The protein below binds the small molecule below.
Small molecule (SMILES): CC(=O)N[C@@H]1[C@@H](O)[C@H](O)[C@@H](CO)O[C@H]1O

Sequence of chain 1.A:
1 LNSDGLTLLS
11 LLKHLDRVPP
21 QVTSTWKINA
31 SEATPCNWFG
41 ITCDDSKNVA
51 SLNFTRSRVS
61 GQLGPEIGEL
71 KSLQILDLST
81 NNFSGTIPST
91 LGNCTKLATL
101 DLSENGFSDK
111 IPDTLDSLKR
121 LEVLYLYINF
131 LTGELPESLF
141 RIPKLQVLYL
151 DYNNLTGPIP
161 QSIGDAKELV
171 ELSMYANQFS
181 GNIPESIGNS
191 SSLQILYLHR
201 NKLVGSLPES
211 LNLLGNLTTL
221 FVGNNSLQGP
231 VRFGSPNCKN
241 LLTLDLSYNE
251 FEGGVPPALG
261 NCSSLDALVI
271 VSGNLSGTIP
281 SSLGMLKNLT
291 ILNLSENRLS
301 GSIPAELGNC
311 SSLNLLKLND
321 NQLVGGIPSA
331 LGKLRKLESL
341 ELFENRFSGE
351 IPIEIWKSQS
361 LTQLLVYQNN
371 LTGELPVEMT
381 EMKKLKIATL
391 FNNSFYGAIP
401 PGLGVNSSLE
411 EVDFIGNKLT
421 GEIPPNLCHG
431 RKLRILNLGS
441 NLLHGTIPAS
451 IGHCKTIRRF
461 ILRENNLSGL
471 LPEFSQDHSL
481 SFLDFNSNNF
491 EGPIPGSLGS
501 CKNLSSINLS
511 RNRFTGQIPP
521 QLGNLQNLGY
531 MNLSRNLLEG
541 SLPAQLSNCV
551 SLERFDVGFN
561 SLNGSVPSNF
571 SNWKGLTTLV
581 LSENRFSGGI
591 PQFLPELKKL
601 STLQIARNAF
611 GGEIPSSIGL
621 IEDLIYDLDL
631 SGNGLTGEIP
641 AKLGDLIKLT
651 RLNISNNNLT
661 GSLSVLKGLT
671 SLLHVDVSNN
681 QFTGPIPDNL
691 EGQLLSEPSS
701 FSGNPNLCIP

Binding-site contacts:
Ligand atom C6 contacts residue PRO236 of chain 1.A at 4.4 Å (hydrophobic).
Ligand atom C4 contacts residue ALA258 of chain 1.A at 4.2 Å (hydrophobic).
Ligand atom C3 contacts residue ASN261 of chain 1.A at 3.8 Å.
Ligand atom C1 contacts residue PRO236 of chain 1.A at 4.4 Å (hydrophobic).
Ligand atom O5 contacts residue ALA258 of chain 1.A at 3.8 Å.
Ligand atom C6 contacts residue GLY234 of chain 1.A at 4.5 Å.
Ligand atom C2 contacts residue ASN261 of chain 1.A at 2.4 Å.
Ligand atom O5 contacts residue GLY234 of chain 1.A at 3.9 Å.
Ligand atom C6 contacts residue SER235 of chain 1.A at 4.3 Å.
Ligand atom C5 contacts residue PRO236 of chain 1.A at 4.4 Å (hydrophobic).
Ligand atom C8 contacts residue GLY260 of chain 1.A at 4.0 Å.
Ligand atom N2 contacts residue ASN261 of chain 1.A at 2.9 Å (h-bond).
Ligand atom C7 contacts residue ALA258 of chain 1.A at 4.2 Å (hydrophobic).
Ligand atom C7 contacts residue GLY260 of chain 1.A at 3.9 Å.
Ligand atom O6 contacts residue ALA258 of chain 1.A at 4.2 Å.
Ligand atom C2 contacts residue ALA258 of chain 1.A at 3.9 Å (hydrophobic).
Ligand atom O5 contacts residue SER235 of chain 1.A at 3.4 Å.
Ligand atom O6 contacts residue GLY234 of chain 1.A at 3.3 Å (h-bond).
Ligand atom O7 contacts residue ASN261 of chain 1.A at 3.0 Å (h-bond).
Ligand atom O7 contacts residue ALA258 of chain 1.A at 3.3 Å (h-bond).
Ligand atom C1 contacts residue ALA258 of chain 1.A at 3.9 Å (hydrophobic).
Ligand atom C8 contacts residue ASN261 of chain 1.A at 4.1 Å.
Ligand atom C7 contacts residue ASN261 of chain 1.A at 3.2 Å.
Ligand atom C8 contacts residue MET285 of chain 1.A at 3.6 Å (hydrophobic).
Ligand atom O7 contacts residue GLY260 of chain 1.A at 3.1 Å.
Ligand atom O7 contacts residue PRO257 of chain 1.A at 3.5 Å (h-bond).
Ligand atom C5 contacts residue SER235 of chain 1.A at 4.4 Å.
Ligand atom C5 contacts residue ASN261 of chain 1.A at 3.6 Å.
Ligand atom O5 contacts residue ASN261 of chain 1.A at 2.4 Å (h-bond).
Ligand atom C4 contacts residue ASN261 of chain 1.A at 4.1 Å.
Ligand atom O6 contacts residue SER235 of chain 1.A at 4.0 Å.
Ligand atom O5 contacts residue PRO236 of chain 1.A at 4.0 Å.
Ligand atom O7 contacts residue LEU259 of chain 1.A at 4.4 Å.
Ligand atom C1 contacts residue SER235 of chain 1.A at 4.1 Å.
Ligand atom C1 contacts residue ASN261 of chain 1.A at 1.4 Å.